The small molecule below binds the protein below.
Small molecule (SMILES): CC(=O)N[C@@H]1[C@@H](O)[C@H](O)[C@@H](CO)O[C@H]1O

Binding-site contacts:
Ligand atom C7 contacts residue ASN603 of chain 1.B at 3.8 Å.
Ligand atom O7 contacts residue THR602 of chain 1.B at 4.5 Å.
Ligand atom N2 contacts residue ASN603 of chain 1.B at 2.9 Å (h-bond).
Ligand atom C5 contacts residue ASN603 of chain 1.B at 3.7 Å.
Ligand atom C1 contacts residue ASN603 of chain 1.B at 1.4 Å.
Ligand atom C4 contacts residue ASN603 of chain 1.B at 4.3 Å.
Ligand atom O7 contacts residue ASN603 of chain 1.B at 4.3 Å.
Ligand atom O5 contacts residue ASN603 of chain 1.B at 2.5 Å (h-bond).
Ligand atom C3 contacts residue ASN603 of chain 1.B at 3.8 Å.
Ligand atom C2 contacts residue ASN603 of chain 1.B at 2.5 Å.

Sequence of chain 1.B:
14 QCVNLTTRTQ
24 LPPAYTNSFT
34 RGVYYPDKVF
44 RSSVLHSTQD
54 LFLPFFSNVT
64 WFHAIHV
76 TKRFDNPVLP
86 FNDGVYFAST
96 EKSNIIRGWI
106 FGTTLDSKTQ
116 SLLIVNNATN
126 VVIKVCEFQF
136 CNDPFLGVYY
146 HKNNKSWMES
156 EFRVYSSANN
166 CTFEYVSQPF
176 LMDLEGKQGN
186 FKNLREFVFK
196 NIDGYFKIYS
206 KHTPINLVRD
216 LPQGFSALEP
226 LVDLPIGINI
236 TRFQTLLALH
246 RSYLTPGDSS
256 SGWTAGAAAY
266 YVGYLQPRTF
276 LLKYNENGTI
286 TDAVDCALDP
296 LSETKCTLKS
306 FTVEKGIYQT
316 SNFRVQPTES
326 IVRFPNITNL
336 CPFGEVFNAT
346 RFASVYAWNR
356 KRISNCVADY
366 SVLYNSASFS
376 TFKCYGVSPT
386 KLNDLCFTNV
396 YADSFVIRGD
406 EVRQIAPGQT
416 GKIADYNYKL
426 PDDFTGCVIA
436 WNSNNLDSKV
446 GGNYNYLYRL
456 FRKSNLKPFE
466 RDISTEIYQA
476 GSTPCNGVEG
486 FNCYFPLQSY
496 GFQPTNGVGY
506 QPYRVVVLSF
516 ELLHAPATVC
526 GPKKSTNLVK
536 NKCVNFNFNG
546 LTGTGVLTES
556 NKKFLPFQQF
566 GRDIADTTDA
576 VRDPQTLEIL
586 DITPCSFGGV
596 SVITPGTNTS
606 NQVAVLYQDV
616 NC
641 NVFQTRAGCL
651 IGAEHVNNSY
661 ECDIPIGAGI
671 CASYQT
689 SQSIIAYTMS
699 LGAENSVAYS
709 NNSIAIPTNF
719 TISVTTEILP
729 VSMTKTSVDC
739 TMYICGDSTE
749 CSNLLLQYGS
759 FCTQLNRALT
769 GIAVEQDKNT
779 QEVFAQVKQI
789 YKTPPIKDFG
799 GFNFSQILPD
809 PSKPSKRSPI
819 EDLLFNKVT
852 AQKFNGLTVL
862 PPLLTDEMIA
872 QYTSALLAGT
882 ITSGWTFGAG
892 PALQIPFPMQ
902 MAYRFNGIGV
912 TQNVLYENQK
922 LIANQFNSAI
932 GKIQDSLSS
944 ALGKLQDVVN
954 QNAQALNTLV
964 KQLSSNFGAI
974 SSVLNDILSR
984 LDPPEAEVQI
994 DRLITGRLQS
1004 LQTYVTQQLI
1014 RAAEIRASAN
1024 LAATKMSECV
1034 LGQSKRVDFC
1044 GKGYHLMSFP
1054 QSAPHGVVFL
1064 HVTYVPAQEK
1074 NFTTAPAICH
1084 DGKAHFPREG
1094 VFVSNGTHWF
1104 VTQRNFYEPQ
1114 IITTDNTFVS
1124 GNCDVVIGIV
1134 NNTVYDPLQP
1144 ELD